Binding-site contacts:
Ligand atom C5B contacts residue TYR146 of chain 5.A at 3.4 Å (hydrophobic).
Ligand atom C2C contacts residue THR97 of chain 5.A at 3.9 Å.
Ligand atom C1C contacts residue PHE115 of chain 5.A at 3.9 Å (hydrophobic).
Ligand atom C4 contacts residue TYR192 of chain 5.A at 3.5 Å (hydrophobic).
Ligand atom C5A contacts residue ILE144 of chain 5.A at 3.7 Å (hydrophobic).
Ligand atom N2 contacts residue THR97 of chain 5.A at 3.7 Å.
Ligand atom C4A contacts residue ILE170 of chain 5.A at 3.9 Å (hydrophobic).
Ligand atom C5B contacts residue ILE183 of chain 5.A at 3.7 Å (hydrophobic).
Ligand atom C31 contacts residue ASN214 of chain 5.A at 3.3 Å.
Ligand atom C4A contacts residue LEU14 of chain 1.C at 4.0 Å (hydrophobic).
Ligand atom C1B contacts residue ILE183 of chain 5.A at 4.0 Å (hydrophobic).
Ligand atom C6C contacts residue ILE186 of chain 5.A at 3.9 Å (hydrophobic).
Ligand atom C31 contacts residue W711 of chain 5.F at 3.0 Å.
Ligand atom C31 contacts residue LEU216 of chain 5.A at 3.4 Å (hydrophobic).
Ligand atom C5A contacts residue PRO168 of chain 5.A at 4.0 Å (hydrophobic).
Ligand atom C6B contacts residue ILE183 of chain 5.A at 3.6 Å (hydrophobic).
Ligand atom C2C contacts residue LEU216 of chain 5.A at 3.7 Å (hydrophobic).
Ligand atom C3 contacts residue W711 of chain 5.F at 3.2 Å.
Ligand atom O1A contacts residue PHE121 of chain 5.A at 4.0 Å.
Ligand atom N3A contacts residue ALA24 of chain 5.C at 3.8 Å.
Ligand atom C4A contacts residue MET181 of chain 5.A at 3.6 Å (hydrophobic).
Ligand atom C2A contacts residue MET181 of chain 5.A at 3.7 Å (hydrophobic).
Ligand atom C4B contacts residue TYR146 of chain 5.A at 3.7 Å (hydrophobic).
Ligand atom C4B contacts residue ILE183 of chain 5.A at 4.0 Å (hydrophobic).
Ligand atom C3C contacts residue LEU216 of chain 5.A at 3.7 Å (hydrophobic).
Ligand atom C4A contacts residue ALA24 of chain 5.C at 4.0 Å (hydrophobic).
Ligand atom C3B contacts residue ILE219 of chain 5.A at 3.8 Å (hydrophobic).
Ligand atom N3A contacts residue MET181 of chain 5.A at 3.3 Å.
Ligand atom O1B contacts residue ILE95 of chain 5.A at 3.6 Å.
Ligand atom C2A contacts residue TYR146 of chain 5.A at 3.7 Å (hydrophobic).
Ligand atom C1C contacts residue THR97 of chain 5.A at 3.9 Å.
Ligand atom C6B contacts residue TYR146 of chain 5.A at 3.8 Å (hydrophobic).
Ligand atom C3C contacts residue TYR192 of chain 5.A at 4.0 Å (hydrophobic).
Ligand atom C5A contacts residue ILE170 of chain 5.A at 3.8 Å (hydrophobic).
Ligand atom C4C contacts residue MET117 of chain 5.A at 3.9 Å (hydrophobic).
Ligand atom O1 contacts residue THR97 of chain 5.A at 3.4 Å (h-bond).
Ligand atom N3A contacts residue TYR146 of chain 5.A at 4.0 Å.
Ligand atom O1 contacts residue W711 of chain 5.F at 3.7 Å.
Ligand atom N2 contacts residue W711 of chain 5.F at 2.9 Å.
Ligand atom C2B contacts residue ILE219 of chain 5.A at 3.8 Å (hydrophobic).

A small-molecule ligand and the protein it binds are described below.
Small molecule (SMILES): Cc1cc(CCCCCCCOc2ccc(C3=NCCO3)cc2)on1

Sequence of chain 5.C:
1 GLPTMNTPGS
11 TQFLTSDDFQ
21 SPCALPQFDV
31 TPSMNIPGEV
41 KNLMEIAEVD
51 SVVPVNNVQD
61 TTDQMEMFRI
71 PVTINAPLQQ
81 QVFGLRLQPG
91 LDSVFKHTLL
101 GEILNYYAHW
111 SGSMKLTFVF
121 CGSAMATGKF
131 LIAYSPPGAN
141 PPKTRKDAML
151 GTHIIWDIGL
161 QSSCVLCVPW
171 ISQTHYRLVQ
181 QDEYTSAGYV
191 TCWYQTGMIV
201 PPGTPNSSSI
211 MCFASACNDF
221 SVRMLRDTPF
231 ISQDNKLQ

Sequence of chain 5.A:
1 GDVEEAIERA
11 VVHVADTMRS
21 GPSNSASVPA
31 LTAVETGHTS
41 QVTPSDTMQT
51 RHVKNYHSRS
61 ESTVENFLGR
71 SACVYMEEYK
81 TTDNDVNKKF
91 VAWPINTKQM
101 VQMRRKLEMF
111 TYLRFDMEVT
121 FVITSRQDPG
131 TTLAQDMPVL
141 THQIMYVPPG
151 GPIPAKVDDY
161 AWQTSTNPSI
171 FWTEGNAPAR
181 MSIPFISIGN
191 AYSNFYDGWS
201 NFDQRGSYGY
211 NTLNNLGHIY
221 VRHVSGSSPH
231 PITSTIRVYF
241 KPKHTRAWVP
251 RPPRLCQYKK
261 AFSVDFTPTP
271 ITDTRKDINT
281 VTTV

Sequence of chain 1.C:
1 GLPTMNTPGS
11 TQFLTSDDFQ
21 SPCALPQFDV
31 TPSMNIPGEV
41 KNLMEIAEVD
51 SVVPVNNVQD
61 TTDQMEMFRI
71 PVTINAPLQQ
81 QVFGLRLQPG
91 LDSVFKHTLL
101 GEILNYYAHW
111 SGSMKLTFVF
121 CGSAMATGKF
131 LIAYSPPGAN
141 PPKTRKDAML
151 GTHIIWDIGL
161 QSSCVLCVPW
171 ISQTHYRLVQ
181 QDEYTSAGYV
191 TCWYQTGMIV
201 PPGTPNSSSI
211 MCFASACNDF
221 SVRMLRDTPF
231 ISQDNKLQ